Sequence of chain 1.D:
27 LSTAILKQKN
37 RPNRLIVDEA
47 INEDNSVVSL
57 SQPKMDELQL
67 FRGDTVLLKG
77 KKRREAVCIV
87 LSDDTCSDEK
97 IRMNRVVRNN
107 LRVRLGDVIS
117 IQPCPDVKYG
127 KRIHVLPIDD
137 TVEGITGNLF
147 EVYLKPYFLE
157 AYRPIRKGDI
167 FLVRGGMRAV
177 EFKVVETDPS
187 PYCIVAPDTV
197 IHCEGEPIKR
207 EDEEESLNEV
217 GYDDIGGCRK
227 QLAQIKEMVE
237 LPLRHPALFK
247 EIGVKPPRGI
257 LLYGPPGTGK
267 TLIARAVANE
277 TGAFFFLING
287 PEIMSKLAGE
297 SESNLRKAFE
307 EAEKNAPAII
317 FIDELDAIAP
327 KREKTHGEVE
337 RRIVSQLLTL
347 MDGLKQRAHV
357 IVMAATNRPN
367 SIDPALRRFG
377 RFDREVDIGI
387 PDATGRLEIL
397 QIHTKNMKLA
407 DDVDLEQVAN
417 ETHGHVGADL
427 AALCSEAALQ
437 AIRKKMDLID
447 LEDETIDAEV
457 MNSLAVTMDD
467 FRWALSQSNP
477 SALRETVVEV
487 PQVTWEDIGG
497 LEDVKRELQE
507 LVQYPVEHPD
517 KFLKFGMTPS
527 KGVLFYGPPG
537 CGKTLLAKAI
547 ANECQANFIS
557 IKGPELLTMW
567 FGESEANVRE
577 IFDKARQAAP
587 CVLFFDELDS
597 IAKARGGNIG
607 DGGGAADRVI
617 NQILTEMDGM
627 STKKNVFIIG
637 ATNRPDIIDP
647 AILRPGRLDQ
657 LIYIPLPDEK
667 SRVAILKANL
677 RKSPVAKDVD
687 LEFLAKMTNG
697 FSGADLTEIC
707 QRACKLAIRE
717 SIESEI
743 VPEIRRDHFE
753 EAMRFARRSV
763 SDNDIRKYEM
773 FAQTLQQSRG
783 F

Sequence of chain 1.C:
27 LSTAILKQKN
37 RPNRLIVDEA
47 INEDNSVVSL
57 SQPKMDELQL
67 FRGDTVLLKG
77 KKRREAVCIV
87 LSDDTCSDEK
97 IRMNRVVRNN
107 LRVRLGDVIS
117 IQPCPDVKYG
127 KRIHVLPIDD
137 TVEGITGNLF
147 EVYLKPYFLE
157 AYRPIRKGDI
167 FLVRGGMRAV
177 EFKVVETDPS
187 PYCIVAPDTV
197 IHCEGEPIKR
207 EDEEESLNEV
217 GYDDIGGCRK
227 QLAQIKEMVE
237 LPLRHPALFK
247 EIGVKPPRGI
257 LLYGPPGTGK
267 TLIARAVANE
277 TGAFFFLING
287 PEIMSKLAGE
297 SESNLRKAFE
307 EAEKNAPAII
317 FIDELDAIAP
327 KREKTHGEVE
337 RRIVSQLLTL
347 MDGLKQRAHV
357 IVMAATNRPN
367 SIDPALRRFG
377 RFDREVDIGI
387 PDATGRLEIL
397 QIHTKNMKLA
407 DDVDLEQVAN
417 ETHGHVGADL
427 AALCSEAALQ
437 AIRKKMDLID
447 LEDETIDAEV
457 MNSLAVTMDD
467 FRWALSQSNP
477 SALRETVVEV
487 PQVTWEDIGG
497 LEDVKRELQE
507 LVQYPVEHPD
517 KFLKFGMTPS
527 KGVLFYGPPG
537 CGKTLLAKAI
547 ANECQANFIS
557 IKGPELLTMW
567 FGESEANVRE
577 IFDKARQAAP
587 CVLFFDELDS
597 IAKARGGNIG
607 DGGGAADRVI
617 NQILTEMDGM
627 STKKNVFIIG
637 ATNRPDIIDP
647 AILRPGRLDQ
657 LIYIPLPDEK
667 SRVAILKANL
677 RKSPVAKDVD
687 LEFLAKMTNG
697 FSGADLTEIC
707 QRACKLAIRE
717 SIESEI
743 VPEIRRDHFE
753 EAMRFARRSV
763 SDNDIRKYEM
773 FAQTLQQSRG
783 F

This protein binds this small molecule.
Small molecule (SMILES): Nc1ncnc2c1ncn2[C@@H]1O[C@H](COP(=O)(O)OP(=O)(O)OP(O)(O)=S)[C@@H](O)[C@H]1O

Binding-site contacts:
Ligand atom C5 contacts residue LEU268 of chain 1.D at 3.2 Å (hydrophobic).
Ligand atom C2' contacts residue LEU268 of chain 1.D at 3.8 Å (hydrophobic).
Ligand atom O2A contacts residue THR264 of chain 1.D at 3.5 Å (h-bond).
Ligand atom N9 contacts residue LEU268 of chain 1.D at 3.3 Å.
Ligand atom N7 contacts residue GLY265 of chain 1.D at 3.6 Å.
Ligand atom O3A contacts residue MG1 of chain 1.U at 3.2 Å.
Ligand atom O3G contacts residue MG1 of chain 1.U at 3.2 Å.
Ligand atom N1 contacts residue ILE395 of chain 1.D at 3.8 Å.
Ligand atom O4' contacts residue ALA424 of chain 1.D at 3.5 Å.
Ligand atom O2G contacts residue GLY263 of chain 1.D at 3.8 Å.
Ligand atom C4 contacts residue LEU268 of chain 1.D at 3.3 Å (hydrophobic).
Ligand atom O3B contacts residue GLY263 of chain 1.D at 3.7 Å.
Ligand atom O1A contacts residue GLY265 of chain 1.D at 3.4 Å.
Ligand atom O2A contacts residue GLY265 of chain 1.D at 2.8 Å (h-bond).
Ligand atom N7 contacts residue LEU268 of chain 1.D at 3.3 Å.
Ligand atom O2A contacts residue GLY263 of chain 1.D at 3.2 Å.
Ligand atom PB contacts residue MG1 of chain 1.U at 2.5 Å.
Ligand atom N1 contacts residue ASP220 of chain 1.D at 3.5 Å (salt-bridge).
Ligand atom O1B contacts residue MG1 of chain 1.U at 1.1 Å.
Ligand atom O1A contacts residue LYS266 of chain 1.D at 3.6 Å (salt-bridge).
Ligand atom O3B contacts residue MG1 of chain 1.U at 3.5 Å.
Ligand atom N3 contacts residue HIS399 of chain 1.D at 3.7 Å.
Ligand atom N7 contacts residue THR264 of chain 1.D at 3.2 Å (h-bond).
Ligand atom S1G contacts residue ASN363 of chain 1.D at 3.6 Å.
Ligand atom O2B contacts residue THR267 of chain 1.D at 3.8 Å.
Ligand atom C8 contacts residue GLY265 of chain 1.D at 3.7 Å.
Ligand atom O1A contacts residue THR267 of chain 1.D at 3.2 Å (h-bond).
Ligand atom C2 contacts residue ASP220 of chain 1.D at 3.8 Å.
Ligand atom O2B contacts residue MG1 of chain 1.U at 3.6 Å.
Ligand atom O4' contacts residue GLY423 of chain 1.D at 3.5 Å (h-bond).
Ligand atom PB contacts residue LYS266 of chain 1.D at 3.7 Å.
Ligand atom N6 contacts residue GLY222 of chain 1.D at 3.4 Å (h-bond).
Ligand atom O2G contacts residue PRO262 of chain 1.D at 3.8 Å.
Ligand atom C1' contacts residue GLY423 of chain 1.D at 3.7 Å.
Ligand atom N9 contacts residue GLY423 of chain 1.D at 3.7 Å.
Ligand atom O3B contacts residue LYS266 of chain 1.D at 3.3 Å (salt-bridge).
Ligand atom C8 contacts residue LEU268 of chain 1.D at 3.3 Å (hydrophobic).
Ligand atom O1B contacts residue THR267 of chain 1.D at 2.9 Å (h-bond).
Ligand atom C2 contacts residue ILE398 of chain 1.D at 3.5 Å (hydrophobic).
Ligand atom O2B contacts residue LYS266 of chain 1.D at 2.9 Å (salt-bridge).